Binding-site contacts:
Ligand atom C5 contacts residue ASN159 of chain 1.E at 3.6 Å.
Ligand atom C7 contacts residue SER213 of chain 1.A at 3.8 Å.
Ligand atom C1 contacts residue SER213 of chain 1.A at 3.7 Å.
Ligand atom C6 contacts residue THR161 of chain 1.E at 3.6 Å.
Ligand atom C3 contacts residue TRP216 of chain 1.A at 4.1 Å (hydrophobic).
Ligand atom O6 contacts residue TRP216 of chain 1.A at 4.3 Å.
Ligand atom C8 contacts residue VAL236 of chain 1.E at 3.8 Å (hydrophobic).
Ligand atom C4 contacts residue TRP216 of chain 1.A at 4.4 Å (hydrophobic).
Ligand atom O6 contacts residue THR161 of chain 1.E at 4.1 Å.
Ligand atom C1 contacts residue ASN159 of chain 1.E at 1.4 Å.
Ligand atom C8 contacts residue THR161 of chain 1.E at 3.4 Å.
Ligand atom C7 contacts residue ASN159 of chain 1.E at 3.6 Å.
Ligand atom C8 contacts residue PRO215 of chain 1.A at 4.5 Å (hydrophobic).
Ligand atom C4 contacts residue ASN159 of chain 1.E at 4.2 Å.
Ligand atom C2 contacts residue SER213 of chain 1.A at 3.6 Å.
Ligand atom O5 contacts residue TRP216 of chain 1.A at 4.4 Å.
Ligand atom O7 contacts residue ASN159 of chain 1.E at 3.8 Å.
Ligand atom C2 contacts residue ASN159 of chain 1.E at 2.5 Å.
Ligand atom C2 contacts residue TRP216 of chain 1.A at 3.9 Å (hydrophobic).
Ligand atom N2 contacts residue TRP216 of chain 1.A at 4.3 Å.
Ligand atom O7 contacts residue TRP216 of chain 1.A at 2.8 Å (h-bond).
Ligand atom N2 contacts residue ASN159 of chain 1.E at 3.0 Å (h-bond).
Ligand atom C8 contacts residue THR181 of chain 1.A at 4.4 Å.
Ligand atom O6 contacts residue TRP216 of chain 1.A at 3.7 Å.
Ligand atom C1 contacts residue TRP216 of chain 1.A at 4.0 Å (hydrophobic).
Ligand atom O5 contacts residue ASN159 of chain 1.E at 2.2 Å (h-bond).
Ligand atom C8 contacts residue SER213 of chain 1.A at 3.8 Å.
Ligand atom C4 contacts residue TRP216 of chain 1.A at 3.8 Å (hydrophobic).
Ligand atom C7 contacts residue PRO215 of chain 1.A at 4.3 Å (hydrophobic).
Ligand atom O4 contacts residue TRP216 of chain 1.A at 3.9 Å.
Ligand atom C7 contacts residue TRP216 of chain 1.A at 3.9 Å (hydrophobic).
Ligand atom C5 contacts residue TRP216 of chain 1.A at 4.1 Å (hydrophobic).
Ligand atom O3 contacts residue TRP216 of chain 1.A at 3.6 Å.
Ligand atom O7 contacts residue ARG214 of chain 1.A at 4.1 Å.
Ligand atom N2 contacts residue SER213 of chain 1.A at 2.9 Å (h-bond).
Ligand atom C3 contacts residue ASN159 of chain 1.E at 3.8 Å.
Ligand atom O7 contacts residue PRO215 of chain 1.A at 3.4 Å.
Ligand atom C3 contacts residue TRP216 of chain 1.A at 4.2 Å (hydrophobic).
Ligand atom C3 contacts residue SER213 of chain 1.A at 4.0 Å.

The small molecule below binds the protein below.
Small molecule (SMILES): CC(=O)N[C@H]1[C@H](O[C@H]2[C@H](O)[C@@H](NC(C)=O)CO[C@@H]2CO)O[C@H](CO)[C@@H](O[C@@H]2O[C@H](CO)[C@@H](O)[C@H](O[C@H]3O[C@H](CO)[C@@H](O)[C@H](O)[C@@H]3O)[C@@H]2O)[C@@H]1O

Sequence of chain 1.E:
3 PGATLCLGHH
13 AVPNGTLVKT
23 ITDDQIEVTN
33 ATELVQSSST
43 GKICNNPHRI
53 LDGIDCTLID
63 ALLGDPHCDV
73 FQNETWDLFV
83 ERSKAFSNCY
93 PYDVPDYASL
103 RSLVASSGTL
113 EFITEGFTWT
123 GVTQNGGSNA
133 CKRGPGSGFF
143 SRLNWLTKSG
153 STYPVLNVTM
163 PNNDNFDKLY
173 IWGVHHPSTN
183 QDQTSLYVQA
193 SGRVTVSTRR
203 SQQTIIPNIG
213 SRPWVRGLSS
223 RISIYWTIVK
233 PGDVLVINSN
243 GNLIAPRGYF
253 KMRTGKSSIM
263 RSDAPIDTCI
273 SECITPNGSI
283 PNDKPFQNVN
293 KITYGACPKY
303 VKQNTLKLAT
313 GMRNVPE

Sequence of chain 1.A:
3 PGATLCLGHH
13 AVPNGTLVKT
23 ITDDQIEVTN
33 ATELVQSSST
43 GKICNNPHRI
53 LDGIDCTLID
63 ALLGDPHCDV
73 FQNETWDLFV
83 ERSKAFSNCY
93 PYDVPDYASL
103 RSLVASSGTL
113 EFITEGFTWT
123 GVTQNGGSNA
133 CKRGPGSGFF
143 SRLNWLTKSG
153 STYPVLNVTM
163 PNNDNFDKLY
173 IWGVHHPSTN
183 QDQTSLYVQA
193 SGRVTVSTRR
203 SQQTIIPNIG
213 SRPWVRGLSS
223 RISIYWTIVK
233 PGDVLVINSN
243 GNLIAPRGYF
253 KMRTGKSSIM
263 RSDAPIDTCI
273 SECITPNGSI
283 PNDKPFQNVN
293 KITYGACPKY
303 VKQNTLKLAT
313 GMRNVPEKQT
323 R